A protein and the small-molecule ligand that binds it are described below.
Small molecule (SMILES): CN(c1ncccc1/C=N/c1nc(Nc2ccccc2)ncc1C(F)(F)F)S(C)(=O)=O

Sequence of chain 1.D:
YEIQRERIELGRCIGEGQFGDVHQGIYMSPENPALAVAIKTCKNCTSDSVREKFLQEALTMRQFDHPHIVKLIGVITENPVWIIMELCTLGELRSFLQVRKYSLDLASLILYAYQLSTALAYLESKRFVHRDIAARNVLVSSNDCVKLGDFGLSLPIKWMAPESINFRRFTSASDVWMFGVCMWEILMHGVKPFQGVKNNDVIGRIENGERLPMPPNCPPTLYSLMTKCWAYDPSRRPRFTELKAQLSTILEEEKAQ

Binding-site contacts:
Ligand atom C31 contacts residue ASP157 of chain 1.D at 3.8 Å.
Ligand atom N25 contacts residue CYS95 of chain 1.D at 3.1 Å (h-bond).
Ligand atom C12 contacts residue LEU146 of chain 1.D at 3.6 Å (hydrophobic).
Ligand atom N14 contacts residue ILE21 of chain 1.D at 3.6 Å.
Ligand atom N25 contacts residue LEU94 of chain 1.D at 3.7 Å.
Ligand atom C21 contacts residue GLY98 of chain 1.D at 3.6 Å.
Ligand atom C21 contacts residue CYS95 of chain 1.D at 3.6 Å (hydrophobic).
Ligand atom C19 contacts residue GLY98 of chain 1.D at 3.7 Å.
Ligand atom C20 contacts residue THR96 of chain 1.D at 3.8 Å.
Ligand atom F17 contacts residue LEU160 of chain 1.D at 3.5 Å.
Ligand atom C23 contacts residue GLY98 of chain 1.D at 3.8 Å.
Ligand atom C11 contacts residue CYS95 of chain 1.D at 3.7 Å (hydrophobic).
Ligand atom C20 contacts residue CYS95 of chain 1.D at 3.5 Å (hydrophobic).
Ligand atom F16 contacts residue GLU93 of chain 1.D at 3.3 Å.
Ligand atom F18 contacts residue ASP157 of chain 1.D at 3.3 Å.
Ligand atom N10 contacts residue LEU94 of chain 1.D at 3.6 Å.
Ligand atom O30 contacts residue ASP157 of chain 1.D at 3.4 Å (salt-bridge).
Ligand atom C3 contacts residue GLU23 of chain 1.D at 3.8 Å.
Ligand atom C20 contacts residue GLY98 of chain 1.D at 3.6 Å.
Ligand atom O29 contacts residue LEU146 of chain 1.D at 3.5 Å.
Ligand atom C31 contacts residue SER161 of chain 1.D at 3.6 Å.
Ligand atom F16 contacts residue MET92 of chain 1.D at 3.4 Å.
Ligand atom C12 contacts residue ALA45 of chain 1.D at 3.8 Å (hydrophobic).
Ligand atom C11 contacts residue GLU93 of chain 1.D at 3.4 Å.
Ligand atom C31 contacts residue LEU160 of chain 1.D at 3.5 Å (hydrophobic).
Ligand atom C11 contacts residue ALA45 of chain 1.D at 3.7 Å (hydrophobic).
Ligand atom N5 contacts residue LEU160 of chain 1.D at 3.4 Å.
Ligand atom O30 contacts residue LEU160 of chain 1.D at 3.2 Å.
Ligand atom C4 contacts residue LEU160 of chain 1.D at 3.7 Å (hydrophobic).
Ligand atom C31 contacts residue ASN144 of chain 1.D at 3.1 Å.
Ligand atom C2 contacts residue VAL29 of chain 1.D at 3.6 Å (hydrophobic).
Ligand atom C24 contacts residue ILE21 of chain 1.D at 3.7 Å (hydrophobic).
Ligand atom C27 contacts residue ARG143 of chain 1.D at 3.7 Å.
Ligand atom C11 contacts residue LEU146 of chain 1.D at 3.6 Å (hydrophobic).
Ligand atom F18 contacts residue LEU146 of chain 1.D at 3.5 Å.
Ligand atom C22 contacts residue GLY98 of chain 1.D at 3.8 Å.
Ligand atom N10 contacts residue CYS95 of chain 1.D at 2.9 Å (h-bond).
Ligand atom C3 contacts residue VAL29 of chain 1.D at 3.6 Å (hydrophobic).
Ligand atom C24 contacts residue GLY98 of chain 1.D at 3.9 Å.
Ligand atom O29 contacts residue GLY156 of chain 1.D at 3.4 Å.